Binding-site contacts:
Ligand atom NH1 contacts residue PEG1 of chain 1.E at 3.6 Å.
Ligand atom NH2 contacts residue ASP121 of chain 1.A at 2.7 Å (salt-bridge).
Ligand atom CB contacts residue GLN14 of chain 1.A at 3.8 Å.
Ligand atom CB contacts residue ARG160 of chain 1.A at 3.6 Å.
Ligand atom CG1 contacts residue GLN14 of chain 1.A at 3.6 Å.
Ligand atom CG contacts residue TRP47 of chain 1.A at 3.8 Å (hydrophobic).
Ligand atom CD2 contacts residue HIS11 of chain 1.A at 3.4 Å.
Ligand atom CA contacts residue GLN14 of chain 1.A at 3.3 Å.
Ligand atom O contacts residue GLY113 of chain 1.A at 3.5 Å (h-bond).
Ligand atom N contacts residue GLY113 of chain 1.A at 3.1 Å (h-bond).
Ligand atom NH1 contacts residue ASP121 of chain 1.A at 2.9 Å (salt-bridge).
Ligand atom C contacts residue GLN14 of chain 1.A at 3.5 Å.
Ligand atom CG1 contacts residue GLU114 of chain 1.A at 3.5 Å.
Ligand atom CD contacts residue GLN14 of chain 1.A at 3.5 Å.
Ligand atom CA contacts residue GLY113 of chain 1.A at 3.4 Å.
Ligand atom O contacts residue GLU114 of chain 1.A at 3.5 Å.
Ligand atom CD2 contacts residue VAL43 of chain 1.A at 3.6 Å (hydrophobic).
Ligand atom NE contacts residue GLU106 of chain 1.A at 2.8 Å (salt-bridge).
Ligand atom OH contacts residue PRO12 of chain 1.A at 2.6 Å (h-bond).
Ligand atom N contacts residue GLN14 of chain 1.A at 2.8 Å (h-bond).
Ligand atom N contacts residue TRP47 of chain 1.A at 3.6 Å (h-bond).
Ligand atom CA contacts residue TRP47 of chain 1.A at 3.6 Å (hydrophobic).
Ligand atom CZ contacts residue ASP121 of chain 1.A at 3.6 Å.
Ligand atom CD contacts residue TRP47 of chain 1.A at 3.6 Å (hydrophobic).
Ligand atom CE contacts residue ASN51 of chain 1.A at 3.3 Å.
Ligand atom CE2 contacts residue PRO12 of chain 1.A at 3.2 Å (hydrophobic).
Ligand atom CG2 contacts residue GLY113 of chain 1.A at 3.6 Å.
Ligand atom CD1 contacts residue HIS11 of chain 1.A at 3.7 Å.
Ligand atom O contacts residue TRP47 of chain 1.A at 2.8 Å (h-bond).
Ligand atom C contacts residue GLY113 of chain 1.A at 3.7 Å.
Ligand atom CB contacts residue VAL43 of chain 1.A at 3.7 Å (hydrophobic).
Ligand atom CD1 contacts residue VAL43 of chain 1.A at 3.8 Å (hydrophobic).
Ligand atom CA contacts residue GLN14 of chain 1.A at 3.8 Å.
Ligand atom O contacts residue GLN14 of chain 1.A at 3.6 Å.
Ligand atom CB contacts residue TRP47 of chain 1.A at 3.7 Å (hydrophobic).
Ligand atom CD1 contacts residue LEU109 of chain 1.A at 3.5 Å (hydrophobic).
Ligand atom CZ contacts residue PRO12 of chain 1.A at 3.4 Å (hydrophobic).
Ligand atom OH contacts residue HIS11 of chain 1.A at 3.4 Å.
Ligand atom CG2 contacts residue PRO12 of chain 1.A at 3.3 Å (hydrophobic).
Ligand atom CD contacts residue GLU106 of chain 1.A at 3.3 Å.

Sequence of chain 1.A:
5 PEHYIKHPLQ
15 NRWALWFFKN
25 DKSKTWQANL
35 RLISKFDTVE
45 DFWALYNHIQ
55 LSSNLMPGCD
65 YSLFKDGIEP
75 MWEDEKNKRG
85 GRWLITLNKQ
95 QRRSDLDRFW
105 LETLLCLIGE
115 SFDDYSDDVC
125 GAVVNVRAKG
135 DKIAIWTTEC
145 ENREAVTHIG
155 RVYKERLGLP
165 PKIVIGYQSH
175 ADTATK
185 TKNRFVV

The small molecule below binds the protein below.
Small molecule (SMILES): CC[C@H](C)[C@H](NC(=O)[C@H](CCCN=C(N)N)NC(C)=O)C(=O)N[C@H](C(=O)N[C@@H](Cc1ccc(O)cc1)C(=O)N[C@@H](CO)C(=O)N[C@@H](CCCN=C(N)N)C(=O)N[C@@]1(C)CCC/C=C\CCC[C@@](C)(C(=O)N[C@@H](CC(C)C)C(=O)N[C@@H](CCCCN)C(N)=O)NC(=O)[C@H](CC(C)C)NC(=O)[C@H](CC(C)C)NC(=O)[C@H](CCC(N)=O)NC1=O)[C@@H](C)CC